A protein and the small-molecule ligand that binds it are described below.
Small molecule (SMILES): CCNC(=O)[C@H]1c2ccccc2CN1C(=O)c1cc(Cl)c(O)cc1O

Sequence of chain 1.A:
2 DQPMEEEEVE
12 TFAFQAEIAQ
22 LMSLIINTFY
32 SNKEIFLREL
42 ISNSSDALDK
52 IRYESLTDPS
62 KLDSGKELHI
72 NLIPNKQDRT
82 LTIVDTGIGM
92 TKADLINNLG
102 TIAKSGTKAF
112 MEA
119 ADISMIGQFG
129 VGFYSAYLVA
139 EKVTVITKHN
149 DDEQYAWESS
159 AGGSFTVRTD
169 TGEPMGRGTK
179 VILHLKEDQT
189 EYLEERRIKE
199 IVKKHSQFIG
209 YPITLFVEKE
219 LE

Binding-site contacts:
Ligand atom O2 contacts residue LEU41 of chain 1.A at 3.3 Å.
Ligand atom C3 contacts residue ILE89 of chain 1.A at 3.5 Å (hydrophobic).
Ligand atom O1 contacts residue SER45 of chain 1.A at 3.7 Å.
Ligand atom O2 contacts residue ASN44 of chain 1.A at 3.7 Å.
Ligand atom C3 contacts residue LYS51 of chain 1.A at 3.8 Å.
Ligand atom O3 contacts residue GLY90 of chain 1.A at 3.6 Å.
Ligand atom O1 contacts residue THR177 of chain 1.A at 3.6 Å.
Ligand atom C15 contacts residue THR177 of chain 1.A at 3.6 Å.
Ligand atom N1 contacts residue ALA48 of chain 1.A at 3.5 Å.
Ligand atom CL1 contacts residue PHE131 of chain 1.A at 3.5 Å.
Ligand atom C14 contacts residue ASP86 of chain 1.A at 3.5 Å.
Ligand atom O1 contacts residue ASN44 of chain 1.A at 3.8 Å.
Ligand atom O2 contacts residue VAL179 of chain 1.A at 3.3 Å.
Ligand atom C13 contacts residue ASN44 of chain 1.A at 3.5 Å.
Ligand atom C4 contacts residue ALA48 of chain 1.A at 3.8 Å (hydrophobic).
Ligand atom C5 contacts residue ALA48 of chain 1.A at 3.8 Å (hydrophobic).
Ligand atom C12 contacts residue ASN44 of chain 1.A at 3.9 Å.
Ligand atom C8 contacts residue ASN44 of chain 1.A at 3.5 Å.
Ligand atom C9 contacts residue MET91 of chain 1.A at 3.9 Å (hydrophobic).
Ligand atom C15 contacts residue ASP86 of chain 1.A at 3.5 Å.
Ligand atom O1 contacts residue ASP86 of chain 1.A at 2.6 Å (salt-bridge).
Ligand atom O4 contacts residue ASN44 of chain 1.A at 3.5 Å.
Ligand atom C4 contacts residue ASP47 of chain 1.A at 3.7 Å.
Ligand atom C18 contacts residue MET91 of chain 1.A at 3.8 Å (hydrophobic).
Ligand atom C14 contacts residue ASN44 of chain 1.A at 3.7 Å.
Ligand atom C18 contacts residue LEU100 of chain 1.A at 3.7 Å (hydrophobic).
Ligand atom O1 contacts residue ALA48 of chain 1.A at 3.2 Å.
Ligand atom O3 contacts residue THR177 of chain 1.A at 2.6 Å (h-bond).
Ligand atom C8 contacts residue ALA48 of chain 1.A at 3.7 Å (hydrophobic).
Ligand atom CL1 contacts residue ASN44 of chain 1.A at 3.6 Å.
Ligand atom C14 contacts residue THR177 of chain 1.A at 3.9 Å.
Ligand atom C9 contacts residue THR177 of chain 1.A at 3.5 Å.
Ligand atom O3 contacts residue MET91 of chain 1.A at 3.3 Å.
Ligand atom C10 contacts residue THR177 of chain 1.A at 3.7 Å.
Ligand atom C7 contacts residue ALA48 of chain 1.A at 3.7 Å (hydrophobic).
Ligand atom C7 contacts residue ILE89 of chain 1.A at 3.8 Å (hydrophobic).
Ligand atom C2 contacts residue LYS51 of chain 1.A at 3.5 Å.
Ligand atom C11 contacts residue MET91 of chain 1.A at 3.6 Å (hydrophobic).
Ligand atom C7 contacts residue GLY90 of chain 1.A at 3.5 Å.
Ligand atom C6 contacts residue ALA48 of chain 1.A at 3.8 Å (hydrophobic).